Sequence of chain 1.B:
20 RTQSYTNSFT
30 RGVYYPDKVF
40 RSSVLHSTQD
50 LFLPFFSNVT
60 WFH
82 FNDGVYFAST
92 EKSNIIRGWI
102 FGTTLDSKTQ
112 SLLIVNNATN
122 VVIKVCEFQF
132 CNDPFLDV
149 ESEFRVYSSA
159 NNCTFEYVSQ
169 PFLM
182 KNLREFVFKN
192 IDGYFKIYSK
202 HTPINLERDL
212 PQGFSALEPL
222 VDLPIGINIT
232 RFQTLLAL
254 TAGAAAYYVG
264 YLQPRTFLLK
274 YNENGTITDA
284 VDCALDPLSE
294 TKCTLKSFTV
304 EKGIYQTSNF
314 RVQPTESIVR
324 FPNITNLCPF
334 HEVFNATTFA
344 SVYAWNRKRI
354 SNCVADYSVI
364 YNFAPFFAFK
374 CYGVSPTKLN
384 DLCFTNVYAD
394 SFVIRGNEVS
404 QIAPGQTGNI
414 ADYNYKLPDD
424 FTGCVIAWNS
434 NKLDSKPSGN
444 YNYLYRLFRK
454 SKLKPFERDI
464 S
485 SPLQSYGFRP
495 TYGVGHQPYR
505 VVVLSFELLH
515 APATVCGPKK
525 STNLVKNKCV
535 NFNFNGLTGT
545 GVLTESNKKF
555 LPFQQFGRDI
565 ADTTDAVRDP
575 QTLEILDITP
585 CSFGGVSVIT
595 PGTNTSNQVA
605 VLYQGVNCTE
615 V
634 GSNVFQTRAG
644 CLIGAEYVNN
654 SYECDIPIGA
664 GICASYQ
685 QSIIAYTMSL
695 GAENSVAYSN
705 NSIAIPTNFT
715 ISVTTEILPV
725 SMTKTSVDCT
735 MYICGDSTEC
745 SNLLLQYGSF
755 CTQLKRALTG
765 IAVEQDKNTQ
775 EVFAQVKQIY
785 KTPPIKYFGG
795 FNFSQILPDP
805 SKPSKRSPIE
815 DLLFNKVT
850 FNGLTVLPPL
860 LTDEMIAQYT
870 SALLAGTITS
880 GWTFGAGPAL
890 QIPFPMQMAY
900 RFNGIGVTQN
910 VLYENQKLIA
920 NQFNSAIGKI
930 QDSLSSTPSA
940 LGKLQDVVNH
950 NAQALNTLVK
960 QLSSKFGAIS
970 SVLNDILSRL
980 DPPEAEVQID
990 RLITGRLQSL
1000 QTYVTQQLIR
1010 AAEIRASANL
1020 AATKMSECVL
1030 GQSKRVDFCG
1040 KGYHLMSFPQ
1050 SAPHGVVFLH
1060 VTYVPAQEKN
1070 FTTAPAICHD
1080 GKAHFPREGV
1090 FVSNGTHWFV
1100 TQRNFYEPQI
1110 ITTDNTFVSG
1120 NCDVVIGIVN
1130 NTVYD

Sequence of chain 1.C:
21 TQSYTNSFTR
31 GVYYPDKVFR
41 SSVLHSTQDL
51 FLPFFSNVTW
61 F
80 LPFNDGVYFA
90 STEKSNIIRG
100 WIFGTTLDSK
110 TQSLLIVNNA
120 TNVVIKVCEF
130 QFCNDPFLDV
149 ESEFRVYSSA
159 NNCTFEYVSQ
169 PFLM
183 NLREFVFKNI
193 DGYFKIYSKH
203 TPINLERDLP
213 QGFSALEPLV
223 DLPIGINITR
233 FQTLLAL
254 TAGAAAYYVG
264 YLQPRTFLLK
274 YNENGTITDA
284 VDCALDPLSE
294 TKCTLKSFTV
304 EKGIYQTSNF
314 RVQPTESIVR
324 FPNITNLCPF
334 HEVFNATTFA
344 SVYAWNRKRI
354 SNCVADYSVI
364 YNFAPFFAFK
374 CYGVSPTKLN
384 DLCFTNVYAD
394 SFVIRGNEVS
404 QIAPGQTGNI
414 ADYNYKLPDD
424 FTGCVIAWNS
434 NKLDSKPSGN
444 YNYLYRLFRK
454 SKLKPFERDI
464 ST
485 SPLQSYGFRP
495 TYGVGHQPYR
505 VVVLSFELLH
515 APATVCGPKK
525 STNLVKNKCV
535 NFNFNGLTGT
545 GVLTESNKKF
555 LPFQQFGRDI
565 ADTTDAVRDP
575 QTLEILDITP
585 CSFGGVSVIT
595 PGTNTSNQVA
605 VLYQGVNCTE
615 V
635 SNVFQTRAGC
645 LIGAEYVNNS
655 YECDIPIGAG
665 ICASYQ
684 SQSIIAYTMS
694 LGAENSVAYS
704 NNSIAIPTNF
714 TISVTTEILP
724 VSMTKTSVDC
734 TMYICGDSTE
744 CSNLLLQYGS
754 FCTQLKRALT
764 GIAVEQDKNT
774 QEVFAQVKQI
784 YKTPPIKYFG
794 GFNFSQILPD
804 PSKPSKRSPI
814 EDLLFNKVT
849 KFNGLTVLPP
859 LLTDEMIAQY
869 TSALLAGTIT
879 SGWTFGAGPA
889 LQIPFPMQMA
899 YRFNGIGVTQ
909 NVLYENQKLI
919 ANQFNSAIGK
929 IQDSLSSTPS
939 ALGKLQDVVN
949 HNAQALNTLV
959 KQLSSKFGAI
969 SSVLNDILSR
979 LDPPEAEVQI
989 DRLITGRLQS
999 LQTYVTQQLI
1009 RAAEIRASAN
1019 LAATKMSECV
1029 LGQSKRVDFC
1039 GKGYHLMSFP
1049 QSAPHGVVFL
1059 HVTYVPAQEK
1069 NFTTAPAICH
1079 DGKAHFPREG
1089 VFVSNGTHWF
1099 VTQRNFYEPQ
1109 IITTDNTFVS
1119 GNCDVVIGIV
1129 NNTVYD

The small molecule below binds the protein below.
Small molecule (SMILES): CC(=O)N[C@@H]1[C@@H](O)[C@H](O)[C@@H](CO)O[C@H]1O

Binding-site contacts:
Ligand atom C7 contacts residue ASN704 of chain 1.C at 4.0 Å.
Ligand atom C8 contacts residue TYR702 of chain 1.C at 4.3 Å (hydrophobic).
Ligand atom C5 contacts residue ASN704 of chain 1.C at 3.7 Å.
Ligand atom C4 contacts residue ASN704 of chain 1.C at 4.3 Å.
Ligand atom C1 contacts residue ASN704 of chain 1.C at 1.4 Å.
Ligand atom C2 contacts residue ASN704 of chain 1.C at 2.5 Å.
Ligand atom O7 contacts residue ASN704 of chain 1.C at 4.3 Å.
Ligand atom C8 contacts residue ILE789 of chain 1.B at 4.4 Å (hydrophobic).
Ligand atom C5 contacts residue TYR791 of chain 1.B at 4.1 Å (hydrophobic).
Ligand atom C3 contacts residue ASN704 of chain 1.C at 3.8 Å.
Ligand atom O5 contacts residue TYR791 of chain 1.B at 4.2 Å.
Ligand atom C1 contacts residue TYR791 of chain 1.B at 3.7 Å (hydrophobic).
Ligand atom O5 contacts residue ASN704 of chain 1.C at 2.4 Å (h-bond).
Ligand atom N2 contacts residue ASN704 of chain 1.C at 2.9 Å (h-bond).